The small molecule below binds the protein below.
Small molecule (SMILES): CNC(=O)c1ccccc1Nc1nc(Nc2ccc(N3CCOCC3)cc2OC)ncc1Cl

Sequence of chain 1.B:
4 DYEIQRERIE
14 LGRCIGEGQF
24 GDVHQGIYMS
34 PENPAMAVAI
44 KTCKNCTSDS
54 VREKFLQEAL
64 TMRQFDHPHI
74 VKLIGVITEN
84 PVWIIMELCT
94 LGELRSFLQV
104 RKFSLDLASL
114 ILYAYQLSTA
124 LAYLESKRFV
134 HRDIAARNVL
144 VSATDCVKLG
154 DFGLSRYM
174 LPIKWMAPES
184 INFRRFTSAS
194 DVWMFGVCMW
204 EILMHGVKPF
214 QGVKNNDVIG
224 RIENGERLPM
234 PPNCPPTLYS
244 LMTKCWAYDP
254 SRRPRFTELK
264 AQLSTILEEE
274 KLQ

Binding-site contacts:
Ligand atom CAR contacts residue GLU96 of chain 1.B at 3.8 Å.
Ligand atom CAS contacts residue GLY95 of chain 1.B at 3.6 Å.
Ligand atom NAH contacts residue GLY95 of chain 1.B at 3.6 Å.
Ligand atom CAZ contacts residue GLU96 of chain 1.B at 3.3 Å.
Ligand atom C5 contacts residue ALA42 of chain 1.B at 3.6 Å (hydrophobic).
Ligand atom CAR contacts residue GLY95 of chain 1.B at 3.1 Å.
Ligand atom CBD contacts residue ILE18 of chain 1.B at 3.3 Å (hydrophobic).
Ligand atom CL5 contacts residue LEU143 of chain 1.B at 3.6 Å.
Ligand atom CAL contacts residue GLY95 of chain 1.B at 3.2 Å.
Ligand atom C6 contacts residue LEU143 of chain 1.B at 3.4 Å (hydrophobic).
Ligand atom CAL contacts residue CYS92 of chain 1.B at 3.5 Å (hydrophobic).
Ligand atom CAO contacts residue LYS44 of chain 1.B at 3.5 Å.
Ligand atom CAM contacts residue GLY153 of chain 1.B at 3.1 Å.
Ligand atom N3 contacts residue ILE18 of chain 1.B at 3.7 Å.
Ligand atom CAL contacts residue ILE18 of chain 1.B at 3.6 Å (hydrophobic).
Ligand atom OAI contacts residue LYS44 of chain 1.B at 2.8 Å (salt-bridge).
Ligand atom CBF contacts residue ILE18 of chain 1.B at 3.6 Å (hydrophobic).
Ligand atom CAU contacts residue GLN28 of chain 1.B at 3.6 Å.
Ligand atom OAT contacts residue THR93 of chain 1.B at 3.6 Å (h-bond).
Ligand atom CAS contacts residue CYS92 of chain 1.B at 3.8 Å (hydrophobic).
Ligand atom NAH contacts residue CYS92 of chain 1.B at 2.7 Å (h-bond).
Ligand atom N1 contacts residue LEU91 of chain 1.B at 3.7 Å.
Ligand atom NAN contacts residue LEU143 of chain 1.B at 3.7 Å.
Ligand atom N1 contacts residue CYS92 of chain 1.B at 2.9 Å (h-bond).
Ligand atom C2 contacts residue CYS92 of chain 1.B at 3.5 Å (hydrophobic).
Ligand atom NAE contacts residue VAL26 of chain 1.B at 3.6 Å.
Ligand atom C6 contacts residue ALA42 of chain 1.B at 3.5 Å (hydrophobic).
Ligand atom CL5 contacts residue MET89 of chain 1.B at 3.1 Å.
Ligand atom C6 contacts residue GLU90 of chain 1.B at 3.6 Å.
Ligand atom CAM contacts residue ASP154 of chain 1.B at 3.7 Å.
Ligand atom CAV contacts residue GLU96 of chain 1.B at 3.8 Å.
Ligand atom CAX contacts residue GLU96 of chain 1.B at 3.8 Å.
Ligand atom CAJ contacts residue VAL26 of chain 1.B at 3.8 Å (hydrophobic).
Ligand atom CAW contacts residue ILE18 of chain 1.B at 3.6 Å (hydrophobic).
Ligand atom C5 contacts residue LEU143 of chain 1.B at 3.2 Å (hydrophobic).
Ligand atom CAM contacts residue LYS44 of chain 1.B at 3.3 Å.
Ligand atom C6 contacts residue CYS92 of chain 1.B at 3.5 Å (hydrophobic).
Ligand atom OAT contacts residue CYS92 of chain 1.B at 3.4 Å (h-bond).
Ligand atom CAX contacts residue GLY95 of chain 1.B at 3.5 Å.
Ligand atom C4 contacts residue LEU143 of chain 1.B at 3.6 Å (hydrophobic).